This protein binds this small molecule.
Small molecule (SMILES): N#C[Fe](C#N)C#[O+].[Ni]

Binding-site contacts:
Ligand atom C1 contacts residue VAL530 of chain 1.B at 3.8 Å (hydrophobic).
Ligand atom FE contacts residue CYS579 of chain 1.B at 2.3 Å.
Ligand atom O3 contacts residue VAL82 of chain 1.B at 3.6 Å.
Ligand atom NI contacts residue CYS76 of chain 1.B at 2.2 Å.
Ligand atom O3 contacts residue ALA507 of chain 1.B at 3.4 Å.
Ligand atom N2 contacts residue PRO508 of chain 1.B at 3.3 Å.
Ligand atom NI contacts residue CYS576 of chain 1.B at 2.2 Å.
Ligand atom C2 contacts residue ARG509 of chain 1.B at 3.4 Å.
Ligand atom FE contacts residue CYS79 of chain 1.B at 2.3 Å.
Ligand atom N1 contacts residue CYS579 of chain 1.B at 3.4 Å.
Ligand atom C1 contacts residue ARG509 of chain 1.B at 3.7 Å.
Ligand atom C3 contacts residue HIS83 of chain 1.B at 3.5 Å.
Ligand atom N1 contacts residue THR532 of chain 1.B at 2.8 Å (h-bond).
Ligand atom C1 contacts residue PRO531 of chain 1.B at 3.7 Å (hydrophobic).
Ligand atom O3 contacts residue PRO531 of chain 1.B at 3.4 Å.
Ligand atom O3 contacts residue VAL530 of chain 1.B at 3.5 Å.
Ligand atom NI contacts residue CYS79 of chain 1.B at 2.3 Å.
Ligand atom N1 contacts residue ARG509 of chain 1.B at 3.7 Å.
Ligand atom C3 contacts residue CYS579 of chain 1.B at 3.0 Å (hydrophobic).
Ligand atom O3 contacts residue CYS579 of chain 1.B at 3.9 Å.
Ligand atom O3 contacts residue CYS79 of chain 1.B at 4.0 Å.
Ligand atom C3 contacts residue VAL530 of chain 1.B at 3.6 Å (hydrophobic).
Ligand atom N2 contacts residue ARG509 of chain 1.B at 3.0 Å (salt-bridge).
Ligand atom C1 contacts residue CYS576 of chain 1.B at 3.7 Å (hydrophobic).
Ligand atom N1 contacts residue PRO531 of chain 1.B at 3.5 Å.
Ligand atom C3 contacts residue VAL82 of chain 1.B at 3.8 Å (hydrophobic).
Ligand atom N1 contacts residue CYS576 of chain 1.B at 3.7 Å.
Ligand atom C2 contacts residue ALA507 of chain 1.B at 3.6 Å (hydrophobic).
Ligand atom C2 contacts residue CYS79 of chain 1.B at 3.0 Å (hydrophobic).
Ligand atom O3 contacts residue LEU512 of chain 1.B at 3.6 Å.
Ligand atom C1 contacts residue CYS579 of chain 1.B at 3.0 Å (hydrophobic).
Ligand atom C3 contacts residue CYS79 of chain 1.B at 3.1 Å (hydrophobic).
Ligand atom N2 contacts residue ALA507 of chain 1.B at 3.4 Å.
Ligand atom O3 contacts residue HIS83 of chain 1.B at 3.5 Å (h-bond).
Ligand atom N1 contacts residue VAL530 of chain 1.B at 3.9 Å.
Ligand atom NI contacts residue CYS579 of chain 1.B at 2.5 Å.
Ligand atom C3 contacts residue ALA507 of chain 1.B at 3.7 Å (hydrophobic).
Ligand atom C1 contacts residue THR532 of chain 1.B at 3.8 Å.
Ligand atom C3 contacts residue PRO531 of chain 1.B at 3.8 Å (hydrophobic).
Ligand atom N2 contacts residue CYS79 of chain 1.B at 3.5 Å.

Sequence of chain 1.B:
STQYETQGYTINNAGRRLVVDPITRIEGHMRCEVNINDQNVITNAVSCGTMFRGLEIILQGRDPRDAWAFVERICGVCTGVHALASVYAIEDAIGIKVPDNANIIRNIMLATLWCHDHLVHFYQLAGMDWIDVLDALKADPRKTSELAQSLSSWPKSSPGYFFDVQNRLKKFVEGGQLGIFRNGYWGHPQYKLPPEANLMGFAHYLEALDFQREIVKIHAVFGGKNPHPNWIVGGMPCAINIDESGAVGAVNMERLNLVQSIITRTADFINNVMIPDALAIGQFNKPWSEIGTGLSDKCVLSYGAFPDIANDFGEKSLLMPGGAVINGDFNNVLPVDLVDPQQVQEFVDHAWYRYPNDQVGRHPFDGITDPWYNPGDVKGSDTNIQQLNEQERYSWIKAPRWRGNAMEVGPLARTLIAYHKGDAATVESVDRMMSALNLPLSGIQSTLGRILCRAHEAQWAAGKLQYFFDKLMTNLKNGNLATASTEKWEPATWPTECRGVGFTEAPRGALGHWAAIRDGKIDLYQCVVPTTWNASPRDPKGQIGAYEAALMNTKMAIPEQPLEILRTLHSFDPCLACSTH